Sequence of chain 1.A:
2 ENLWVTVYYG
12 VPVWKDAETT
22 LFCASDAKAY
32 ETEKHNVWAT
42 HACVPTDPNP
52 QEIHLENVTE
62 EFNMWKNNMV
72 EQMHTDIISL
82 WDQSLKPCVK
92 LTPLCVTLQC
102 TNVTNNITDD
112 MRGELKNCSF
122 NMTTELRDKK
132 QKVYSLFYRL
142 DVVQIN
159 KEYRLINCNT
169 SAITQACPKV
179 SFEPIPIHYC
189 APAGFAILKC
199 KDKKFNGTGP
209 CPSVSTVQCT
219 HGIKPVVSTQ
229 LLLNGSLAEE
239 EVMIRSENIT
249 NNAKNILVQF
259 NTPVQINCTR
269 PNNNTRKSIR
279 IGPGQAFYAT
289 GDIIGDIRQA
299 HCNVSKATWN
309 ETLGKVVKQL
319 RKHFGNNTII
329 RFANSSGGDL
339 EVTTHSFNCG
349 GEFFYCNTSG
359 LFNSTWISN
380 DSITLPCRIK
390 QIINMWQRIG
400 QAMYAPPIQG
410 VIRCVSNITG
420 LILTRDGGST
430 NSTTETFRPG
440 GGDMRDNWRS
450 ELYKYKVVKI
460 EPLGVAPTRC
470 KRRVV

Binding-site contacts:
Ligand atom C5 contacts residue ASN324 of chain 1.A at 3.7 Å.
Ligand atom C2 contacts residue ASN324 of chain 1.A at 2.4 Å.
Ligand atom C4 contacts residue ASN324 of chain 1.A at 4.2 Å.
Ligand atom C7 contacts residue ASN324 of chain 1.A at 3.3 Å.
Ligand atom C1 contacts residue ASN324 of chain 1.A at 1.5 Å.
Ligand atom O7 contacts residue ASN324 of chain 1.A at 3.2 Å (h-bond).
Ligand atom C3 contacts residue ASN324 of chain 1.A at 3.8 Å.
Ligand atom C8 contacts residue PHE322 of chain 1.A at 4.1 Å (hydrophobic).
Ligand atom N2 contacts residue ASN324 of chain 1.A at 2.9 Å (h-bond).
Ligand atom O5 contacts residue ASN324 of chain 1.A at 2.3 Å (h-bond).
Ligand atom C8 contacts residue ASN324 of chain 1.A at 4.5 Å.

This protein binds this small molecule.
Small molecule (SMILES): CC(=O)N[C@@H]1[C@@H](O)[C@H](O)[C@@H](CO)O[C@H]1O